The protein below binds the small molecule below.
Small molecule (SMILES): CC(=O)N[C@@H]1[C@@H](O[C@@H]2O[C@H](CO)[C@H](O)[C@H](O[C@]3(C(=O)O)C[C@H](O)[C@@H](NC(C)=O)[C@H]([C@H](O)[C@H](O)CO)O3)[C@H]2O)[C@H](O)[C@@H](CO[C@]2(C(=O)O)C[C@H](O)[C@@H](NC(C)=O)[C@H]([C@H](O)[C@H](O)CO)O2)O[C@H]1O

Sequence of chain 5.C:
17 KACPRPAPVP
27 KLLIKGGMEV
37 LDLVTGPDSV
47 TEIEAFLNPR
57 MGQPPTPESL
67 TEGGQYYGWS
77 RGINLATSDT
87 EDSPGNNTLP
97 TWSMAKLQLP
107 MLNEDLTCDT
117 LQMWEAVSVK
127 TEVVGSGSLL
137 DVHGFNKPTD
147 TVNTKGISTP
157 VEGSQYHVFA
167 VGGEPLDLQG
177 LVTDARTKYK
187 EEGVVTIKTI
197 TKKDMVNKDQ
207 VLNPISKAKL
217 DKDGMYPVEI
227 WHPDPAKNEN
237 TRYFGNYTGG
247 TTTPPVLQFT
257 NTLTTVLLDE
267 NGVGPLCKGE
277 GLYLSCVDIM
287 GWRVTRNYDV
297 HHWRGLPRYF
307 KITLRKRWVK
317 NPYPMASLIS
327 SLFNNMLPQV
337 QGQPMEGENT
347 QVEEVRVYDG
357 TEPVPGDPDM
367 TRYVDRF

Sequence of chain 5.B:
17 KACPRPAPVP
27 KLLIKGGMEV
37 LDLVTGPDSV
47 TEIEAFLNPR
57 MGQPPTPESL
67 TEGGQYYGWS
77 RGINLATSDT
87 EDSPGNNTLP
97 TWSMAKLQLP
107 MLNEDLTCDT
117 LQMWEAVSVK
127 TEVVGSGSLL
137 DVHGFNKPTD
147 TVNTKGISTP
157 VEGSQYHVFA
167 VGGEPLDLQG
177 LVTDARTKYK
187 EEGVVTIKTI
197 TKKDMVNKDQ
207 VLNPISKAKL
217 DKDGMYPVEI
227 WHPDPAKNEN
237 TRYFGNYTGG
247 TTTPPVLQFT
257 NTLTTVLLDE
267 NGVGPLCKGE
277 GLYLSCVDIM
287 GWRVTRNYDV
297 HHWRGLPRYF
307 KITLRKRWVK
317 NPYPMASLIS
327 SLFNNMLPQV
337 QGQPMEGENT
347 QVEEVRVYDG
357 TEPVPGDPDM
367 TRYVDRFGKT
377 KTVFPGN

Binding-site contacts:
Ligand atom C6 contacts residue TYR72 of chain 5.B at 4.0 Å (hydrophobic).
Ligand atom O4 contacts residue THR291 of chain 5.B at 3.1 Å.
Ligand atom C3 contacts residue GLY78 of chain 5.B at 3.9 Å.
Ligand atom O1B contacts residue ASN80 of chain 5.B at 4.3 Å.
Ligand atom O1B contacts residue SER89 of chain 5.B at 4.1 Å.
Ligand atom O6 contacts residue ASN93 of chain 5.B at 3.2 Å (h-bond).
Ligand atom O4 contacts residue GLY78 of chain 5.B at 3.0 Å.
Ligand atom O4 contacts residue VAL296 of chain 5.B at 4.0 Å.
Ligand atom C11 contacts residue ASP85 of chain 5.C at 4.0 Å.
Ligand atom C2 contacts residue GLY78 of chain 5.B at 4.1 Å.
Ligand atom C3 contacts residue VAL296 of chain 5.B at 3.5 Å (hydrophobic).
Ligand atom C1 contacts residue ARG77 of chain 5.B at 3.4 Å.
Ligand atom O1A contacts residue TYR72 of chain 5.B at 3.4 Å.
Ligand atom O8 contacts residue TYR72 of chain 5.B at 3.4 Å (h-bond).
Ligand atom C4 contacts residue HIS298 of chain 5.B at 3.4 Å.
Ligand atom C4 contacts residue TYR72 of chain 5.B at 4.1 Å (hydrophobic).
Ligand atom O3 contacts residue GLY78 of chain 5.B at 3.4 Å.
Ligand atom O1B contacts residue ARG77 of chain 5.B at 3.1 Å (salt-bridge).
Ligand atom O4 contacts residue ILE79 of chain 5.B at 3.6 Å (h-bond).
Ligand atom O1A contacts residue GLY78 of chain 5.B at 4.0 Å.
Ligand atom O3 contacts residue VAL296 of chain 5.B at 4.0 Å.
Ligand atom C5 contacts residue ASN93 of chain 5.B at 4.3 Å.
Ligand atom O1B contacts residue TYR72 of chain 5.B at 4.2 Å.
Ligand atom C7 contacts residue TYR72 of chain 5.B at 4.3 Å (hydrophobic).
Ligand atom C6 contacts residue ASN93 of chain 5.B at 3.2 Å.
Ligand atom C3 contacts residue HIS298 of chain 5.B at 3.4 Å.
Ligand atom C10 contacts residue TYR72 of chain 5.B at 4.1 Å (hydrophobic).
Ligand atom O1A contacts residue ARG77 of chain 5.B at 2.9 Å (salt-bridge).
Ligand atom C3 contacts residue GLY78 of chain 5.B at 4.1 Å.
Ligand atom C1 contacts residue TYR72 of chain 5.B at 4.1 Å (hydrophobic).
Ligand atom O4 contacts residue HIS298 of chain 5.B at 2.9 Å (h-bond).
Ligand atom C8 contacts residue ARG77 of chain 5.B at 4.3 Å.
Ligand atom C3 contacts residue ARG77 of chain 5.B at 3.9 Å.
Ligand atom C11 contacts residue TYR72 of chain 5.B at 4.0 Å (hydrophobic).
Ligand atom O8 contacts residue ARG77 of chain 5.B at 3.4 Å (salt-bridge).
Ligand atom C4 contacts residue GLY78 of chain 5.B at 3.6 Å.
Ligand atom O4 contacts residue ASN80 of chain 5.B at 4.2 Å.
Ligand atom N5 contacts residue TYR72 of chain 5.B at 3.1 Å (h-bond).
Ligand atom C5 contacts residue TYR72 of chain 5.B at 3.9 Å (hydrophobic).
Ligand atom C4 contacts residue ARG77 of chain 5.B at 4.0 Å.